Binding-site contacts:
Ligand atom C2 contacts residue VAL32 of chain 1.A at 3.5 Å (hydrophobic).
Ligand atom N8 contacts residue GLU28 of chain 1.A at 3.2 Å (salt-bridge).
Ligand atom NA2 contacts residue VAL32 of chain 1.A at 3.5 Å.
Ligand atom C8A contacts residue NDP1 of chain 1.C at 3.6 Å.
Ligand atom NA2 contacts residue VAL7 of chain 1.A at 3.2 Å (h-bond).
Ligand atom N3 contacts residue ALA8 of chain 1.A at 3.5 Å (h-bond).
Ligand atom OE1 contacts residue ARG53 of chain 1.A at 3.0 Å (salt-bridge).
Ligand atom O1 contacts residue ARG58 of chain 1.A at 3.3 Å (salt-bridge).
Ligand atom C contacts residue ARG53 of chain 1.A at 3.6 Å.
Ligand atom C7 contacts residue LEU21 of chain 1.A at 3.7 Å (hydrophobic).
Ligand atom C14 contacts residue ILE51 of chain 1.A at 3.6 Å (hydrophobic).
Ligand atom NA2 contacts residue THR115 of chain 1.A at 3.7 Å.
Ligand atom O contacts residue ARG53 of chain 1.A at 2.5 Å (salt-bridge).
Ligand atom C4 contacts residue NDP1 of chain 1.C at 3.2 Å.
Ligand atom C13 contacts residue ILE51 of chain 1.A at 3.8 Å (hydrophobic).
Ligand atom N8 contacts residue LEU29 of chain 1.A at 3.7 Å.
Ligand atom NA4 contacts residue TYR102 of chain 1.A at 3.6 Å (h-bond).
Ligand atom NA4 contacts residue PHE96 of chain 1.A at 3.2 Å (h-bond).
Ligand atom C2 contacts residue GLU28 of chain 1.A at 3.3 Å.
Ligand atom NA4 contacts residue MET6 of chain 1.A at 2.8 Å (h-bond).
Ligand atom C2 contacts residue ALA8 of chain 1.A at 3.2 Å (hydrophobic).
Ligand atom O2 contacts residue LEU55 of chain 1.A at 3.4 Å.
Ligand atom N1 contacts residue VAL32 of chain 1.A at 3.5 Å.
Ligand atom CD contacts residue ARG53 of chain 1.A at 3.6 Å.
Ligand atom C8A contacts residue GLU28 of chain 1.A at 3.5 Å.
Ligand atom NA4 contacts residue NDP1 of chain 1.C at 3.6 Å (h-bond).
Ligand atom C4A contacts residue NDP1 of chain 1.C at 3.2 Å.
Ligand atom N1 contacts residue GLU28 of chain 1.A at 2.8 Å (salt-bridge).
Ligand atom N3 contacts residue NDP1 of chain 1.C at 3.5 Å (h-bond).
Ligand atom O2 contacts residue ARG58 of chain 1.A at 3.0 Å (salt-bridge).
Ligand atom NA2 contacts residue ALA8 of chain 1.A at 3.3 Å (h-bond).
Ligand atom N1 contacts residue ALA8 of chain 1.A at 3.4 Å.
Ligand atom CA contacts residue ARG53 of chain 1.A at 3.6 Å.
Ligand atom C2 contacts residue NDP1 of chain 1.C at 3.8 Å.
Ligand atom N3 contacts residue VAL7 of chain 1.A at 3.4 Å.
Ligand atom C2 contacts residue VAL7 of chain 1.A at 3.5 Å (hydrophobic).
Ligand atom N3 contacts residue MET6 of chain 1.A at 3.3 Å (h-bond).
Ligand atom N5 contacts residue NDP1 of chain 1.C at 3.6 Å.
Ligand atom NA2 contacts residue GLU28 of chain 1.A at 2.8 Å (salt-bridge).
Ligand atom C4 contacts residue MET6 of chain 1.A at 3.5 Å (hydrophobic).

A small-molecule ligand and the protein it binds are described below.
Small molecule (SMILES): CN(Cc1cnc2nc(N)nc(N)c2n1)c1ccc(C(=O)N[C@@H](CCC(=O)O)C(=O)O)cc1

Sequence of chain 1.A:
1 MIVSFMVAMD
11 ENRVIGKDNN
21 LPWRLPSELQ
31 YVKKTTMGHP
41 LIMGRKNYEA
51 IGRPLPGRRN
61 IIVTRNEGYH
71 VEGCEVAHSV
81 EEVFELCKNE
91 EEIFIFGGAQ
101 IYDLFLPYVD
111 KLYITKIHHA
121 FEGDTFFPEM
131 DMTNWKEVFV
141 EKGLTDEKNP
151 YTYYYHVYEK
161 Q